Sequence of chain 1.C:
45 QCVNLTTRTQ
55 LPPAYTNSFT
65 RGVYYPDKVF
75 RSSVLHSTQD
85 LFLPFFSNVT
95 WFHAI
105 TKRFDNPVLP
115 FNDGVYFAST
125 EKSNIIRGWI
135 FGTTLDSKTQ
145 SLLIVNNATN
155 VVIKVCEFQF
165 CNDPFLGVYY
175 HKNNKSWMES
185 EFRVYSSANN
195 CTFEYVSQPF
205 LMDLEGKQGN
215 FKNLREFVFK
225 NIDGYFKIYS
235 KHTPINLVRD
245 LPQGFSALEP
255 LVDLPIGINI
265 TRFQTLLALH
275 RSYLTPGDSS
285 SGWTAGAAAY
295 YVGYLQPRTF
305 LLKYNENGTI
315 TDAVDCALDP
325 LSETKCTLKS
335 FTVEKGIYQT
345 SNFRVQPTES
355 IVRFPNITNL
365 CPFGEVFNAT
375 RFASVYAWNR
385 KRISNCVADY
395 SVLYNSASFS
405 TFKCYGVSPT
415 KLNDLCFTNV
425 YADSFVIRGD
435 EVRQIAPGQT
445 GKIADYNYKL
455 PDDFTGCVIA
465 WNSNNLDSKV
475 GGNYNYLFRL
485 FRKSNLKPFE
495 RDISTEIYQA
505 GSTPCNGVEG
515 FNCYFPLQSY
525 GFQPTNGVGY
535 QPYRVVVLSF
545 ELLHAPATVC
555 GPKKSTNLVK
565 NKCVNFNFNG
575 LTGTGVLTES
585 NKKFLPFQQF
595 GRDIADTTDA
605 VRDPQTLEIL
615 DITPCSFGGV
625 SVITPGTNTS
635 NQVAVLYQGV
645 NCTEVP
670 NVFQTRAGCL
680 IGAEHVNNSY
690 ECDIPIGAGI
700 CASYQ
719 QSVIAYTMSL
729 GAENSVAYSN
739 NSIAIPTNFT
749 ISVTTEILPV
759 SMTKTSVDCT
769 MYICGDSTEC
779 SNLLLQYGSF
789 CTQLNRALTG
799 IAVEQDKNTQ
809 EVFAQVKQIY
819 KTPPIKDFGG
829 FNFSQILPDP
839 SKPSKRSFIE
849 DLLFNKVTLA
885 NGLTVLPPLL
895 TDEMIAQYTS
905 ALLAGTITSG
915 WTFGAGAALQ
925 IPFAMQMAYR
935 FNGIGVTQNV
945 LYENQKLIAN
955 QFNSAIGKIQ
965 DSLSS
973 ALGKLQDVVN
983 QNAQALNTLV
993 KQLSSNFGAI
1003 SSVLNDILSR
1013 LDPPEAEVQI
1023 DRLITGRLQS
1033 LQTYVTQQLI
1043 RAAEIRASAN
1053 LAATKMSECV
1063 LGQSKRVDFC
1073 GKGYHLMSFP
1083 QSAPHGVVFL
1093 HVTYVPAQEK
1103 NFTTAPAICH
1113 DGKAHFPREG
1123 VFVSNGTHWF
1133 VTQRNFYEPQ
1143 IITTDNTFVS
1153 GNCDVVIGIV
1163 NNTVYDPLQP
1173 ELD

The protein below binds the small molecule below.
Small molecule (SMILES): CC(=O)N[C@H]1[C@H](O[C@H]2[C@H](O)[C@@H](NC(C)=O)CO[C@@H]2CO)O[C@H](CO)[C@@H](O)[C@@H]1O

Binding-site contacts:
Ligand atom O7 contacts residue ASN746 of chain 1.C at 3.6 Å.
Ligand atom C2 contacts residue ASN746 of chain 1.C at 2.5 Å.
Ligand atom C6 contacts residue LEU951 of chain 1.C at 4.5 Å (hydrophobic).
Ligand atom C7 contacts residue LEU951 of chain 1.C at 3.6 Å (hydrophobic).
Ligand atom N2 contacts residue LEU951 of chain 1.C at 4.4 Å.
Ligand atom C3 contacts residue ASN746 of chain 1.C at 3.8 Å.
Ligand atom C8 contacts residue LEU951 of chain 1.C at 3.7 Å (hydrophobic).
Ligand atom C6 contacts residue GLN955 of chain 1.C at 4.2 Å.
Ligand atom N2 contacts residue ASN746 of chain 1.C at 2.9 Å (h-bond).
Ligand atom C5 contacts residue LEU951 of chain 1.C at 4.0 Å (hydrophobic).
Ligand atom O7 contacts residue GLN1100 of chain 1.C at 3.8 Å.
Ligand atom O7 contacts residue LEU951 of chain 1.C at 3.4 Å.
Ligand atom C5 contacts residue GLN955 of chain 1.C at 4.4 Å.
Ligand atom C7 contacts residue ASN746 of chain 1.C at 3.5 Å.
Ligand atom C4 contacts residue ASN746 of chain 1.C at 4.2 Å.
Ligand atom O5 contacts residue GLN1100 of chain 1.C at 4.5 Å.
Ligand atom C4 contacts residue LEU951 of chain 1.C at 4.4 Å (hydrophobic).
Ligand atom O6 contacts residue LEU951 of chain 1.C at 3.7 Å.
Ligand atom O6 contacts residue GLN955 of chain 1.C at 3.3 Å (h-bond).
Ligand atom C5 contacts residue ASN746 of chain 1.C at 3.7 Å.
Ligand atom C1 contacts residue ASN746 of chain 1.C at 1.4 Å.
Ligand atom O5 contacts residue ASN746 of chain 1.C at 2.4 Å (h-bond).
Ligand atom O4 contacts residue LEU951 of chain 1.C at 3.9 Å.